Sequence of chain 1.C:
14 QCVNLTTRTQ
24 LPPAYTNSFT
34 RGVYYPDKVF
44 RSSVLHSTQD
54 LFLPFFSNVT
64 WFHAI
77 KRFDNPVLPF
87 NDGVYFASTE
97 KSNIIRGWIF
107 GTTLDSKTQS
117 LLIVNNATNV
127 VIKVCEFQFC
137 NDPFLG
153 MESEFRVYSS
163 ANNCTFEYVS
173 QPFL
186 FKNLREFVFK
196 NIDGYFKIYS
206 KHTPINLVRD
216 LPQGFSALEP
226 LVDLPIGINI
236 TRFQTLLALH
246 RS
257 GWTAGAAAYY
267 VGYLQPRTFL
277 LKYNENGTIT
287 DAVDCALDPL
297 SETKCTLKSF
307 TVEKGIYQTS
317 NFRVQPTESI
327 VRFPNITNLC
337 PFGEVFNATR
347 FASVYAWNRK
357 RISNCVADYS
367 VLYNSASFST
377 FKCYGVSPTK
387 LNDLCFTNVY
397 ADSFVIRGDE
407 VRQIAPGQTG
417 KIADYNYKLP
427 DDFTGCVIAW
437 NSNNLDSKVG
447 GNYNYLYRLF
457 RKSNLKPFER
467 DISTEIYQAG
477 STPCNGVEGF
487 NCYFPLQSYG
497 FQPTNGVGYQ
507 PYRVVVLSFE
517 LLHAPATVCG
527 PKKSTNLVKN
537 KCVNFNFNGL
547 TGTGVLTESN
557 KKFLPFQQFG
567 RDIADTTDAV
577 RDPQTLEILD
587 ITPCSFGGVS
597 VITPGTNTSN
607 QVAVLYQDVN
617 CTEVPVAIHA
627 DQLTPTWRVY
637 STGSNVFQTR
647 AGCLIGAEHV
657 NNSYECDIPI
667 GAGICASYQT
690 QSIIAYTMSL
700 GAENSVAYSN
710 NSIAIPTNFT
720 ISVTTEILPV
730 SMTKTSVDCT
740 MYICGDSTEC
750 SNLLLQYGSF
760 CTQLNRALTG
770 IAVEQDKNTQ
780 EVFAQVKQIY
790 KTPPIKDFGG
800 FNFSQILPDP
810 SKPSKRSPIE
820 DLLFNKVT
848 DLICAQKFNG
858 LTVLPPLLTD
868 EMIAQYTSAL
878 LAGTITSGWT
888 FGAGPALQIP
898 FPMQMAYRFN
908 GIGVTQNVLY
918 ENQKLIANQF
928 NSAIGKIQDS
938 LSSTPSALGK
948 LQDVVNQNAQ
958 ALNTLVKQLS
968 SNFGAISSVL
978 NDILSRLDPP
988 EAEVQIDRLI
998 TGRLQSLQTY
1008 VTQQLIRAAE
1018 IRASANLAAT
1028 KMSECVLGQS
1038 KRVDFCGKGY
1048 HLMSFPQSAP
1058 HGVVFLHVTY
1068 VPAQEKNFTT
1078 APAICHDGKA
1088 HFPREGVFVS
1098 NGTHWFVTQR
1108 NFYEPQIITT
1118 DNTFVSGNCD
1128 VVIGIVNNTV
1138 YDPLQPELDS

Binding-site contacts:
Ligand atom C3 contacts residue ASN1074 of chain 1.C at 3.8 Å.
Ligand atom N2 contacts residue ASN1074 of chain 1.C at 2.9 Å (h-bond).
Ligand atom O4 contacts residue ALA706 of chain 1.C at 3.5 Å.
Ligand atom C3 contacts residue ALA706 of chain 1.C at 4.4 Å (hydrophobic).
Ligand atom C5 contacts residue ASN1074 of chain 1.C at 3.7 Å.
Ligand atom C4 contacts residue ASN1074 of chain 1.C at 4.2 Å.
Ligand atom C2 contacts residue ASN1074 of chain 1.C at 2.4 Å.
Ligand atom C1 contacts residue ASN1074 of chain 1.C at 1.4 Å.
Ligand atom C7 contacts residue ASN1074 of chain 1.C at 3.4 Å.
Ligand atom C6 contacts residue ALA706 of chain 1.C at 4.4 Å (hydrophobic).
Ligand atom O7 contacts residue ASN1074 of chain 1.C at 3.5 Å (h-bond).
Ligand atom C5 contacts residue ALA706 of chain 1.C at 3.8 Å (hydrophobic).
Ligand atom C8 contacts residue GLU1072 of chain 1.C at 3.9 Å.
Ligand atom O5 contacts residue ASN1074 of chain 1.C at 2.4 Å (h-bond).
Ligand atom C4 contacts residue ALA706 of chain 1.C at 4.1 Å (hydrophobic).

This protein binds this small molecule.
Small molecule (SMILES): CC(=O)N[C@@H]1[C@@H](O)[C@H](O)[C@@H](CO)O[C@H]1O